Sequence of chain 1.A:
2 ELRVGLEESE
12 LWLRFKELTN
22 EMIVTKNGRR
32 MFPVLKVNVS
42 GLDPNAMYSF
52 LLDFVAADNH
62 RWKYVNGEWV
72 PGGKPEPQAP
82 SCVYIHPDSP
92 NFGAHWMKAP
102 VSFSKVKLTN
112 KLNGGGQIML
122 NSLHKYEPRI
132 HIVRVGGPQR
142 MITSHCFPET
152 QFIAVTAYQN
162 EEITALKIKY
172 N

A small-molecule ligand and the protein it binds are described below.
Small molecule (SMILES): C1CC(Cc2nc(C3CC3)no2)CCN1

Binding-site contacts:
Ligand atom C1 contacts residue ILE86 of chain 1.A at 4.1 Å (hydrophobic).
Ligand atom C9 contacts residue SER50 of chain 1.A at 3.6 Å.
Ligand atom C9 contacts residue LEU52 of chain 1.A at 4.0 Å (hydrophobic).
Ligand atom C6 contacts residue ILE86 of chain 1.A at 4.5 Å (hydrophobic).
Ligand atom C2 contacts residue ILE86 of chain 1.A at 4.3 Å (hydrophobic).
Ligand atom C8 contacts residue ARG141 of chain 1.A at 4.3 Å.
Ligand atom C3 contacts residue ILE86 of chain 1.A at 4.1 Å (hydrophobic).
Ligand atom N1 contacts residue ILE86 of chain 1.A at 4.4 Å.
Ligand atom C10 contacts residue ARG141 of chain 1.A at 3.6 Å.
Ligand atom C10 contacts residue VAL136 of chain 1.A at 3.4 Å (hydrophobic).
Ligand atom C10 contacts residue SER50 of chain 1.A at 3.9 Å.